Sequence of chain 1.A:
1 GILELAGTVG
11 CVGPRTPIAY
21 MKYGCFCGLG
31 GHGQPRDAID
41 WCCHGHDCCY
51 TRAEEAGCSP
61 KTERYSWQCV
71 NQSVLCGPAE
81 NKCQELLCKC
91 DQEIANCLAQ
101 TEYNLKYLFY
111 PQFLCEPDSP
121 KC

Binding-site contacts:
Ligand atom C2 contacts residue PRO17 of chain 1.A at 3.6 Å (hydrophobic).
Ligand atom C15 contacts residue PRO17 of chain 1.A at 3.8 Å (hydrophobic).
Ligand atom F18 contacts residue ALA6 of chain 1.A at 3.8 Å.
Ligand atom O28 contacts residue GLY30 of chain 1.A at 3.1 Å (h-bond).
Ligand atom C4 contacts residue LEU5 of chain 1.A at 3.7 Å (hydrophobic).
Ligand atom O12 contacts residue GLY28 of chain 1.A at 3.0 Å (h-bond).
Ligand atom F16 contacts residue PRO17 of chain 1.A at 3.3 Å.
Ligand atom F18 contacts residue PRO17 of chain 1.A at 3.7 Å.
Ligand atom C2 contacts residue TYR20 of chain 1.A at 3.8 Å (hydrophobic).
Ligand atom N7 contacts residue LEU5 of chain 1.A at 3.9 Å.
Ligand atom N11 contacts residue CA1 of chain 1.C at 3.9 Å.
Ligand atom C9 contacts residue ILE94 of chain 1.A at 3.5 Å (hydrophobic).
Ligand atom C10 contacts residue ASP47 of chain 1.A at 3.4 Å.
Ligand atom N11 contacts residue ASP47 of chain 1.A at 2.8 Å (salt-bridge).
Ligand atom O12 contacts residue ASP47 of chain 1.A at 3.2 Å (salt-bridge).
Ligand atom C20 contacts residue GLY28 of chain 1.A at 3.6 Å.
Ligand atom C3 contacts residue PRO17 of chain 1.A at 3.7 Å (hydrophobic).
Ligand atom C21 contacts residue LEU29 of chain 1.A at 3.8 Å (hydrophobic).
Ligand atom O28 contacts residue LEU29 of chain 1.A at 3.5 Å.
Ligand atom O27 contacts residue ASP47 of chain 1.A at 3.0 Å (salt-bridge).
Ligand atom C1 contacts residue TYR20 of chain 1.A at 3.5 Å (hydrophobic).
Ligand atom C10 contacts residue CA1 of chain 1.C at 3.5 Å.
Ligand atom N11 contacts residue CYS43 of chain 1.A at 3.5 Å (h-bond).
Ligand atom O12 contacts residue CA1 of chain 1.C at 2.5 Å.
Ligand atom O27 contacts residue GLY30 of chain 1.A at 3.2 Å (h-bond).
Ligand atom F16 contacts residue MET21 of chain 1.A at 2.8 Å.
Ligand atom C26 contacts residue ASP47 of chain 1.A at 3.9 Å.
Ligand atom O27 contacts residue CA1 of chain 1.C at 2.3 Å.
Ligand atom O12 contacts residue CYS27 of chain 1.A at 3.7 Å.
Ligand atom C26 contacts residue CA1 of chain 1.C at 3.5 Å.
Ligand atom N11 contacts residue HIS46 of chain 1.A at 3.0 Å (h-bond).
Ligand atom C26 contacts residue GLY30 of chain 1.A at 3.6 Å.
Ligand atom O27 contacts residue GLY28 of chain 1.A at 3.2 Å (h-bond).
Ligand atom O14 contacts residue PRO17 of chain 1.A at 3.4 Å (h-bond).
Ligand atom O12 contacts residue PHE26 of chain 1.A at 3.0 Å (h-bond).
Ligand atom C20 contacts residue LEU29 of chain 1.A at 3.5 Å (hydrophobic).
Ligand atom C19 contacts residue GLY28 of chain 1.A at 3.5 Å.
Ligand atom C9 contacts residue CYS43 of chain 1.A at 3.8 Å (hydrophobic).
Ligand atom C25 contacts residue TYR50 of chain 1.A at 3.8 Å (hydrophobic).
Ligand atom C6 contacts residue LEU5 of chain 1.A at 3.6 Å (hydrophobic).

This protein binds this small molecule.
Small molecule (SMILES): NC(=O)c1cc2ccc(OC(F)(F)F)cc2n1-c1cccc(CCC(=O)O)c1